A protein and the small-molecule ligand that binds it are described below.
Small molecule (SMILES): CC(=O)N[C@@H]1[C@@H](O)[C@H](O)[C@@H](CO)O[C@H]1O

Binding-site contacts:
Ligand atom C1 contacts residue LYS260 of chain 1.B at 3.9 Å.
Ligand atom C2 contacts residue ASN257 of chain 1.B at 2.4 Å.
Ligand atom C4 contacts residue ASN257 of chain 1.B at 4.1 Å.
Ligand atom C1 contacts residue ASN257 of chain 1.B at 1.4 Å.
Ligand atom C8 contacts residue ASN257 of chain 1.B at 4.2 Å.
Ligand atom O5 contacts residue ASN257 of chain 1.B at 2.3 Å (h-bond).
Ligand atom N2 contacts residue ASN257 of chain 1.B at 2.9 Å (h-bond).
Ligand atom C5 contacts residue LYS260 of chain 1.B at 4.2 Å.
Ligand atom C8 contacts residue GLY256 of chain 1.B at 4.3 Å.
Ligand atom C7 contacts residue ASN257 of chain 1.B at 3.1 Å.
Ligand atom C5 contacts residue ASN257 of chain 1.B at 3.6 Å.
Ligand atom O7 contacts residue ASN257 of chain 1.B at 3.0 Å (h-bond).
Ligand atom O5 contacts residue LYS260 of chain 1.B at 3.4 Å.
Ligand atom C6 contacts residue LYS260 of chain 1.B at 3.8 Å.
Ligand atom C3 contacts residue ASN257 of chain 1.B at 3.7 Å.
Ligand atom O6 contacts residue LYS260 of chain 1.B at 3.7 Å.

Sequence of chain 1.B:
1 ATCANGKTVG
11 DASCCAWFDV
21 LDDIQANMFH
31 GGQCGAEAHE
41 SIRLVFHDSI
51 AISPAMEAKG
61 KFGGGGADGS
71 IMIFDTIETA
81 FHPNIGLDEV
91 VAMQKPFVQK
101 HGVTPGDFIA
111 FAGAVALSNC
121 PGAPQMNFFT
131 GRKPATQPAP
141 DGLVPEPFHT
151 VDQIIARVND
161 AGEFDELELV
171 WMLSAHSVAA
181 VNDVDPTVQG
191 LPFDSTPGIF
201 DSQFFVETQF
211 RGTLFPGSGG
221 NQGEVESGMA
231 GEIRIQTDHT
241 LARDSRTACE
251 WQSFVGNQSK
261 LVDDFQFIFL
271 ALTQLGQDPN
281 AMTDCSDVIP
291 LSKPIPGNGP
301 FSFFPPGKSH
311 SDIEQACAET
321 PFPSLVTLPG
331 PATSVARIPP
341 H